A small-molecule ligand and the protein it binds are described below.
Small molecule (SMILES): CC(C)C[C@H](NC(=O)[C@H](Cc1ccc(O)cc1)NC(=O)[C@@H]1CSCC(=O)N[C@H](Cc2ccc(O)cc2)C(=O)N[C@@H](CC(=O)O)C(=O)N[C@@H](Cc2ccc(O)cc2)C(=O)N2CCC[C@H]2C(=O)NCC(=O)N[C@@H](CC(=O)O)C(=O)N[C@@H](Cc2ccc(O)cc2)C(=O)N1)C(=O)N[C@@H](Cc1ccc(O)cc1)C(N)=O

Binding-site contacts:
Ligand atom CG contacts residue PHE348 of chain 1.A at 3.7 Å (hydrophobic).
Ligand atom CG contacts residue ARG271 of chain 1.A at 3.5 Å.
Ligand atom CZ contacts residue GLU69 of chain 1.A at 3.5 Å.
Ligand atom CZ contacts residue ASP84 of chain 1.A at 3.4 Å.
Ligand atom O contacts residue PHE347 of chain 1.A at 3.3 Å.
Ligand atom O contacts residue GLN83 of chain 1.A at 3.2 Å (h-bond).
Ligand atom C contacts residue ASN67 of chain 1.A at 3.8 Å.
Ligand atom CA contacts residue ASP84 of chain 1.A at 3.6 Å.
Ligand atom CA contacts residue GLN83 of chain 1.A at 3.7 Å.
Ligand atom O contacts residue LEU60 of chain 1.A at 3.5 Å.
Ligand atom OH contacts residue ASP84 of chain 1.A at 2.5 Å (salt-bridge).
Ligand atom OD2 contacts residue ARG271 of chain 1.A at 2.6 Å (salt-bridge).
Ligand atom CE2 contacts residue GLN302 of chain 1.A at 3.4 Å.
Ligand atom CG contacts residue ARG266 of chain 1.A at 3.8 Å.
Ligand atom OH contacts residue THR301 of chain 1.A at 3.1 Å.
Ligand atom OH contacts residue GLU69 of chain 1.A at 3.3 Å.
Ligand atom OH contacts residue GLY352 of chain 1.A at 3.6 Å.
Ligand atom OH contacts residue ASP268 of chain 1.A at 3.5 Å.
Ligand atom CD1 contacts residue ARG266 of chain 1.A at 3.6 Å.
Ligand atom N contacts residue ASN67 of chain 1.A at 3.5 Å.
Ligand atom CE1 contacts residue ARG266 of chain 1.A at 3.5 Å.
Ligand atom O contacts residue GLU69 of chain 1.A at 3.8 Å.
Ligand atom CE1 contacts residue ASP84 of chain 1.A at 3.4 Å.
Ligand atom N contacts residue ASN67 of chain 1.A at 3.7 Å.
Ligand atom CD2 contacts residue GLN83 of chain 1.A at 3.6 Å.
Ligand atom CG contacts residue GLY351 of chain 1.A at 3.6 Å.
Ligand atom OH contacts residue TYR265 of chain 1.A at 3.5 Å (h-bond).
Ligand atom CD2 contacts residue PRO61 of chain 1.A at 3.8 Å (hydrophobic).
Ligand atom OH contacts residue PHE348 of chain 1.A at 3.5 Å.
Ligand atom O contacts residue ASP84 of chain 1.A at 2.9 Å (salt-bridge).
Ligand atom O contacts residue ASN67 of chain 1.A at 2.9 Å (h-bond).
Ligand atom O contacts residue GLN83 of chain 1.A at 3.4 Å (h-bond).
Ligand atom C contacts residue ASN67 of chain 1.A at 3.4 Å.
Ligand atom C contacts residue GLN83 of chain 1.A at 3.6 Å.
Ligand atom O contacts residue LEU64 of chain 1.A at 3.5 Å.
Ligand atom CE2 contacts residue GLU69 of chain 1.A at 3.4 Å.
Ligand atom CB contacts residue PRO315 of chain 1.A at 3.6 Å (hydrophobic).
Ligand atom CD2 contacts residue ARG266 of chain 1.A at 3.6 Å.
Ligand atom CD2 contacts residue PHE348 of chain 1.A at 3.6 Å (hydrophobic).
Ligand atom N contacts residue GLU69 of chain 1.A at 3.0 Å (salt-bridge).

Sequence of chain 1.A:
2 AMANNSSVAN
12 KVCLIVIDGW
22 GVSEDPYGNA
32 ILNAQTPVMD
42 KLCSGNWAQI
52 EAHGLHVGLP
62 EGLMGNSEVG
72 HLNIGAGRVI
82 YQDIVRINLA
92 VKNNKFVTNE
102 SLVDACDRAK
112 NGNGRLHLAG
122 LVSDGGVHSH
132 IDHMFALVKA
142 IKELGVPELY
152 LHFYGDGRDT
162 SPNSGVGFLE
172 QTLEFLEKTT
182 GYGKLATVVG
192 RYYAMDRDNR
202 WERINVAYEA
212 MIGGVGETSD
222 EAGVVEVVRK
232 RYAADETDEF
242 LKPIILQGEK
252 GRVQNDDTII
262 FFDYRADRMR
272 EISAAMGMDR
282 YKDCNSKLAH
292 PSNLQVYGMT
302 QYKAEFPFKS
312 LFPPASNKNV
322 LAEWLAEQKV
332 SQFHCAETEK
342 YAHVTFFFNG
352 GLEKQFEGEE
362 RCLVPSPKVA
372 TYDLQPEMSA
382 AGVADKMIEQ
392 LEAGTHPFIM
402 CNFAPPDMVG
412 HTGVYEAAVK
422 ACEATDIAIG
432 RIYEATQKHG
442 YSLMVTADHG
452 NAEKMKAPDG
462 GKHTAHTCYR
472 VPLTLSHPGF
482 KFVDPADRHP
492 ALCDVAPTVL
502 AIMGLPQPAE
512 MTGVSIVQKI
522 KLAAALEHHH